Binding-site contacts:
Ligand atom N5 contacts residue ARG628 of chain 1.D at 3.0 Å (salt-bridge).
Ligand atom C14 contacts residue ARG647 of chain 1.D at 3.7 Å.
Ligand atom N5 contacts residue ILE25 of chain 1.E at 2.6 Å (h-bond).
Ligand atom C6 contacts residue TYR107 of chain 1.E at 4.0 Å (hydrophobic).
Ligand atom C2 contacts residue GLU106 of chain 1.E at 2.9 Å.
Ligand atom C6 contacts residue HIS110 of chain 1.E at 3.9 Å.
Ligand atom C2 contacts residue ALA46 of chain 1.E at 3.8 Å (hydrophobic).
Ligand atom C14 contacts residue ARG628 of chain 1.D at 3.5 Å.
Ligand atom N1 contacts residue ALA46 of chain 1.E at 3.9 Å.
Ligand atom C6 contacts residue MET108 of chain 1.E at 2.7 Å (hydrophobic).
Ligand atom C11 contacts residue ARG628 of chain 1.D at 4.0 Å.
Ligand atom C15 contacts residue ARG647 of chain 1.D at 3.2 Å.
Ligand atom N1 contacts residue MET108 of chain 1.E at 3.1 Å (h-bond).
Ligand atom C14 contacts residue ILE25 of chain 1.E at 3.4 Å (hydrophobic).
Ligand atom C2 contacts residue PHE105 of chain 1.E at 4.0 Å (hydrophobic).
Ligand atom C5 contacts residue MET108 of chain 1.E at 3.2 Å (hydrophobic).
Ligand atom C9 contacts residue HIS110 of chain 1.E at 3.6 Å.
Ligand atom C1 contacts residue MET108 of chain 1.E at 3.8 Å (hydrophobic).
Ligand atom C10 contacts residue ILE25 of chain 1.E at 2.7 Å (hydrophobic).
Ligand atom C8 contacts residue ARG628 of chain 1.D at 3.5 Å.
Ligand atom C12 contacts residue ASN607 of chain 1.D at 3.7 Å.
Ligand atom S2 contacts residue ARG628 of chain 1.D at 3.2 Å.
Ligand atom C6 contacts residue ASP109 of chain 1.E at 3.4 Å.
Ligand atom N4 contacts residue ARG628 of chain 1.D at 3.0 Å (salt-bridge).
Ligand atom C9 contacts residue ASP109 of chain 1.E at 2.9 Å.
Ligand atom N1 contacts residue GLU106 of chain 1.E at 3.0 Å (salt-bridge).
Ligand atom C10 contacts residue ARG628 of chain 1.D at 3.3 Å.
Ligand atom C15 contacts residue PHE649 of chain 1.D at 3.5 Å (hydrophobic).
Ligand atom O1 contacts residue ILE25 of chain 1.E at 4.0 Å.
Ligand atom C11 contacts residue ILE25 of chain 1.E at 3.7 Å (hydrophobic).
Ligand atom C13 contacts residue ARG628 of chain 1.D at 3.7 Å.
Ligand atom C15 contacts residue ASP648 of chain 1.D at 4.0 Å.
Ligand atom C13 contacts residue ARG647 of chain 1.D at 3.4 Å.
Ligand atom N1 contacts residue TYR107 of chain 1.E at 3.6 Å.
Ligand atom C7 contacts residue ASP109 of chain 1.E at 3.5 Å.
Ligand atom C4 contacts residue LYS48 of chain 1.E at 3.6 Å.
Ligand atom N2 contacts residue TYR107 of chain 1.E at 3.9 Å.
Ligand atom N2 contacts residue MET108 of chain 1.E at 2.8 Å (h-bond).
Ligand atom N4 contacts residue ILE25 of chain 1.E at 2.9 Å (h-bond).
Ligand atom C4 contacts residue PHE105 of chain 1.E at 3.8 Å (hydrophobic).

The small molecule below binds the protein below.
Small molecule (SMILES): Cc1cccc(Nc2nc(CC(=O)Nc3ncc(C)s3)cs2)n1

Sequence of chain 1.D:
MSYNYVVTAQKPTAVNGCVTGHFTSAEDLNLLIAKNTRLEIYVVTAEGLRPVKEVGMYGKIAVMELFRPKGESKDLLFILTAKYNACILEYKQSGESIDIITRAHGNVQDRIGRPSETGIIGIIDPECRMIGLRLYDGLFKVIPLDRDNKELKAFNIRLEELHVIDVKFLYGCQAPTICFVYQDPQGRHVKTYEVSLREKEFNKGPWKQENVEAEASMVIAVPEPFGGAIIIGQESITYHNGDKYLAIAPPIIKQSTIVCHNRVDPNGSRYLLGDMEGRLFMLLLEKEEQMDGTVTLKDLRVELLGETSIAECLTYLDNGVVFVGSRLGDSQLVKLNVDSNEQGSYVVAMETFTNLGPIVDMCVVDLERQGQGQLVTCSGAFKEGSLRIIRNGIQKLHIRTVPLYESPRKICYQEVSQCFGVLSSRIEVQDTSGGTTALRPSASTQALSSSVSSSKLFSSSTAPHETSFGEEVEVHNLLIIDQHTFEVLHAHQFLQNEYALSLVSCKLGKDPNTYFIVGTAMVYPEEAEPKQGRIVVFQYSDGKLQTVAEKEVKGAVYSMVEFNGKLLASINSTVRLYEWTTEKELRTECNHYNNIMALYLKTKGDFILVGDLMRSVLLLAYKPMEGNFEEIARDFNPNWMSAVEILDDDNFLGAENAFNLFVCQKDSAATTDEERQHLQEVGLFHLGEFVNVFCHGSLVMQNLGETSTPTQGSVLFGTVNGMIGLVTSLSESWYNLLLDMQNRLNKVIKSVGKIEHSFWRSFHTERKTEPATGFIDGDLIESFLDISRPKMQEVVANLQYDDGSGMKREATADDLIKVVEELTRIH

Sequence of chain 1.E:
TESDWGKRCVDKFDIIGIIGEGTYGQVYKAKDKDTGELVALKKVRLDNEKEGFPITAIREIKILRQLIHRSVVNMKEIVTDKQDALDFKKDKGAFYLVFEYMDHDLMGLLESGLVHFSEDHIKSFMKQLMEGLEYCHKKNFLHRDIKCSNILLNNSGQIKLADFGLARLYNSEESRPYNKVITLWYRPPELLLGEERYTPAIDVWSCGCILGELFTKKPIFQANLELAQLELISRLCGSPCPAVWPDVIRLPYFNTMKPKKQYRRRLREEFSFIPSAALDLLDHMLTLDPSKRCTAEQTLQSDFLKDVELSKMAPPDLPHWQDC